Sequence of chain 1.X:
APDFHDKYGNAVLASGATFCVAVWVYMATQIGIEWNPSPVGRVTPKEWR

Sequence of chain 1.N:
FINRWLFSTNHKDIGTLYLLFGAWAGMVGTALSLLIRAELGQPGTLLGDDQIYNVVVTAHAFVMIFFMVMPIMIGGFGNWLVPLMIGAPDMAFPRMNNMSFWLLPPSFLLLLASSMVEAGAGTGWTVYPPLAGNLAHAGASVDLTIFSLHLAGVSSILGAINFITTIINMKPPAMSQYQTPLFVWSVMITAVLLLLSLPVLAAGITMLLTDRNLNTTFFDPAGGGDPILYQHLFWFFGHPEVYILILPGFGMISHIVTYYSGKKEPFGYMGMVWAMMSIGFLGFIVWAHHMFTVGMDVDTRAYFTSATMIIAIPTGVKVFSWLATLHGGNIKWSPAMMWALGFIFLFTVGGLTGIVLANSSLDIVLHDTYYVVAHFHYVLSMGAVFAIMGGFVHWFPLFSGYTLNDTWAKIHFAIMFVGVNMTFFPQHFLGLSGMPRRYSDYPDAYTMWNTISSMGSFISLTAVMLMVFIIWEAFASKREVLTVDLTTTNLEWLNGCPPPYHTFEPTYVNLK

This protein binds this small molecule.
Small molecule (SMILES): CCCCCCCCCCO[C@@H]1O[C@H](CO)[C@@H](O[C@H]2O[C@H](CO)[C@@H](O)[C@H](O)[C@H]2O)[C@H](O)[C@H]1O

Sequence of chain 1.Q:
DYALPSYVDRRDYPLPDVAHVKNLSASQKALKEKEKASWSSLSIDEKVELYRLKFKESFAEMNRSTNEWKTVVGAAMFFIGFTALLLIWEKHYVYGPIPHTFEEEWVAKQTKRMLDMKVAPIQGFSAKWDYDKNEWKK

Binding-site contacts:
Ligand atom C22 contacts residue VAL21 of chain 1.X at 3.8 Å (hydrophobic).
Ligand atom C43 contacts residue MET423 of chain 1.N at 3.6 Å (hydrophobic).
Ligand atom C40 contacts residue TRP24 of chain 1.X at 3.9 Å (hydrophobic).
Ligand atom C40 contacts residue CYS20 of chain 1.X at 4.2 Å (hydrophobic).
Ligand atom C34 contacts residue CYS20 of chain 1.X at 4.4 Å (hydrophobic).
Ligand atom C22 contacts residue VAL25 of chain 1.X at 3.6 Å (hydrophobic).
Ligand atom C43 contacts residue ILE460 of chain 1.N at 4.4 Å (hydrophobic).
Ligand atom C40 contacts residue ILE86 of chain 1.Q at 3.7 Å (hydrophobic).
Ligand atom C34 contacts residue TRP24 of chain 1.X at 3.8 Å (hydrophobic).
Ligand atom C43 contacts residue TRP24 of chain 1.X at 4.0 Å (hydrophobic).
Ligand atom C19 contacts residue VAL25 of chain 1.X at 4.4 Å (hydrophobic).
Ligand atom C28 contacts residue VAL25 of chain 1.X at 4.5 Å (hydrophobic).
Ligand atom C28 contacts residue VAL21 of chain 1.X at 4.4 Å (hydrophobic).
Ligand atom C43 contacts residue ILE86 of chain 1.Q at 3.8 Å (hydrophobic).
Ligand atom C40 contacts residue TGL1 of chain 1.TJ at 3.9 Å.
Ligand atom C43 contacts residue TGL1 of chain 1.TJ at 4.1 Å.
Ligand atom C37 contacts residue TRP24 of chain 1.X at 3.9 Å (hydrophobic).
Ligand atom C28 contacts residue TRP24 of chain 1.X at 4.4 Å (hydrophobic).
Ligand atom C18 contacts residue VAL25 of chain 1.X at 4.0 Å (hydrophobic).